Binding-site contacts:
Ligand atom C contacts residue ZN1 of chain 1.G at 2.6 Å.
Ligand atom CE1 contacts residue ASP411 of chain 1.A at 3.6 Å.
Ligand atom CA contacts residue GLY408 of chain 1.A at 3.6 Å.
Ligand atom CZ contacts residue GLN409 of chain 1.A at 3.4 Å.
Ligand atom C contacts residue HIS276 of chain 1.A at 3.8 Å.
Ligand atom CD1 contacts residue GLY408 of chain 1.A at 3.4 Å.
Ligand atom C contacts residue GLN409 of chain 1.A at 3.8 Å.
Ligand atom OXT contacts residue HIS281 of chain 1.A at 3.2 Å (h-bond).
Ligand atom O contacts residue VAL410 of chain 1.A at 3.0 Å (h-bond).
Ligand atom CE1 contacts residue GLU375 of chain 1.B at 3.7 Å.
Ligand atom N contacts residue GLY469 of chain 1.A at 3.0 Å (h-bond).
Ligand atom C contacts residue GLY469 of chain 1.A at 3.7 Å.
Ligand atom CB contacts residue GLY469 of chain 1.A at 3.5 Å.
Ligand atom OXT contacts residue CYS468 of chain 1.A at 3.4 Å (h-bond).
Ligand atom N contacts residue VAL410 of chain 1.A at 3.8 Å.
Ligand atom ND1 contacts residue ARG203 of chain 1.B at 3.3 Å (salt-bridge).
Ligand atom O contacts residue HIS281 of chain 1.A at 3.2 Å (h-bond).
Ligand atom C contacts residue HIS281 of chain 1.A at 3.4 Å.
Ligand atom C contacts residue GLU277 of chain 1.A at 3.7 Å.
Ligand atom CB contacts residue VAL410 of chain 1.A at 3.2 Å (hydrophobic).
Ligand atom O contacts residue GLN409 of chain 1.A at 2.9 Å (h-bond).
Ligand atom OXT contacts residue GLY469 of chain 1.A at 3.1 Å (h-bond).
Ligand atom CD contacts residue VAL410 of chain 1.A at 3.3 Å (hydrophobic).
Ligand atom CD2 contacts residue GLU375 of chain 1.B at 3.1 Å.
Ligand atom CE1 contacts residue ARG203 of chain 1.B at 3.4 Å.
Ligand atom CB contacts residue GLY408 of chain 1.A at 3.8 Å.
Ligand atom O contacts residue GLU277 of chain 1.A at 2.7 Å (salt-bridge).
Ligand atom OXT contacts residue ZN1 of chain 1.G at 1.9 Å.
Ligand atom OXT contacts residue HIS276 of chain 1.A at 3.4 Å (h-bond).
Ligand atom CE1 contacts residue GLN379 of chain 1.B at 3.5 Å.
Ligand atom CB contacts residue HIS281 of chain 1.A at 3.7 Å.
Ligand atom O contacts residue ZN1 of chain 1.G at 2.7 Å.
Ligand atom CE1 contacts residue GLN409 of chain 1.A at 3.6 Å.
Ligand atom ND1 contacts residue ASP411 of chain 1.A at 3.8 Å.
Ligand atom NE2 contacts residue GLU375 of chain 1.B at 2.5 Å (salt-bridge).
Ligand atom O contacts residue GLN409 of chain 1.A at 3.3 Å.
Ligand atom O contacts residue HIS276 of chain 1.A at 3.2 Å.
Ligand atom CB contacts residue GLN409 of chain 1.A at 3.8 Å.
Ligand atom CA contacts residue GLY469 of chain 1.A at 3.4 Å.
Ligand atom CD1 contacts residue GLN379 of chain 1.B at 3.5 Å.

The small molecule below binds the protein below.
Small molecule (SMILES): N[C@@H](CC1=NC=NC1)C(=O)N1CCC[C@H]1C(=O)N[C@@H](Cc1ccccc1)C(=O)O

Sequence of chain 1.B:
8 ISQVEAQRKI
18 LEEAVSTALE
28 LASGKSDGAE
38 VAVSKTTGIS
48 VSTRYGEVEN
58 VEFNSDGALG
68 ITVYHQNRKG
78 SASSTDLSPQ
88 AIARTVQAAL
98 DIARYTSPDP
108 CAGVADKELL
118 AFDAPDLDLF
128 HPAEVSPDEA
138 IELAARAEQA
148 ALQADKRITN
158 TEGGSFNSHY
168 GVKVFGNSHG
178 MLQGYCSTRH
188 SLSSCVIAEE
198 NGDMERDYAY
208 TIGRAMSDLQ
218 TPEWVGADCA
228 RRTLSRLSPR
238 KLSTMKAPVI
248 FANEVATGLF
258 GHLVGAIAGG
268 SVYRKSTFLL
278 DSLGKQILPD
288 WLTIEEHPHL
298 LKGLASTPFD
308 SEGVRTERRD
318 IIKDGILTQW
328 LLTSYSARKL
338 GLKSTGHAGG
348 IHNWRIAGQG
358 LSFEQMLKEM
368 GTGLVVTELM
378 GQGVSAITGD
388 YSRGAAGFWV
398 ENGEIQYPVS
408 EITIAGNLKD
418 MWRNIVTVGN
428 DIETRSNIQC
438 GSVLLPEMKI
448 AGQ

Sequence of chain 1.A:
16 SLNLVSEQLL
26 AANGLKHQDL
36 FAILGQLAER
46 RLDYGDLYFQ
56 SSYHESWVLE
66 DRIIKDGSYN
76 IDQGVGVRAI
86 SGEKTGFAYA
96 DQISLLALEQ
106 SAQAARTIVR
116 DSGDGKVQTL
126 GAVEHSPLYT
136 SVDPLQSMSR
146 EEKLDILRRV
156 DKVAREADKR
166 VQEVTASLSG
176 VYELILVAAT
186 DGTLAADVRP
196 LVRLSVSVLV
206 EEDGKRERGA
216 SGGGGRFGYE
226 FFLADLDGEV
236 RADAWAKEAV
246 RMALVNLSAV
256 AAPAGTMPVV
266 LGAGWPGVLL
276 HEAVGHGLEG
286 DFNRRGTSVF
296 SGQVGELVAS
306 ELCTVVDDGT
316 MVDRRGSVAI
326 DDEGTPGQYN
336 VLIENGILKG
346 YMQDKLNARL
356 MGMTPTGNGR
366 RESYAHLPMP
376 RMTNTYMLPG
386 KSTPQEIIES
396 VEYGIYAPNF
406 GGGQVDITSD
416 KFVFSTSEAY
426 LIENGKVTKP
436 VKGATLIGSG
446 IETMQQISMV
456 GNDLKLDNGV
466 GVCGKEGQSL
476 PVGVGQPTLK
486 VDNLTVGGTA